Binding-site contacts:
Ligand atom C1 contacts residue ASN991 of chain 1.A at 1.5 Å.
Ligand atom O7 contacts residue SER987 of chain 1.A at 3.8 Å.
Ligand atom C3 contacts residue ASN991 of chain 1.A at 3.9 Å.
Ligand atom N2 contacts residue SER987 of chain 1.A at 4.5 Å.
Ligand atom O6 contacts residue ASN991 of chain 1.A at 4.5 Å.
Ligand atom C2 contacts residue ASN991 of chain 1.A at 2.6 Å.
Ligand atom O7 contacts residue ASN991 of chain 1.A at 3.4 Å (h-bond).
Ligand atom C5 contacts residue ASN991 of chain 1.A at 3.6 Å.
Ligand atom N2 contacts residue ASN991 of chain 1.A at 2.5 Å (h-bond).
Ligand atom C8 contacts residue ASN991 of chain 1.A at 3.5 Å.
Ligand atom O5 contacts residue ASN991 of chain 1.A at 2.3 Å (h-bond).
Ligand atom C7 contacts residue ASN991 of chain 1.A at 2.8 Å.
Ligand atom C7 contacts residue SER987 of chain 1.A at 4.3 Å.
Ligand atom C4 contacts residue ASN991 of chain 1.A at 4.3 Å.

The small molecule below binds the protein below.
Small molecule (SMILES): CC(=O)N[C@@H]1[C@@H](O)[C@H](O)[C@@H](CO)O[C@H]1O

Sequence of chain 1.A:
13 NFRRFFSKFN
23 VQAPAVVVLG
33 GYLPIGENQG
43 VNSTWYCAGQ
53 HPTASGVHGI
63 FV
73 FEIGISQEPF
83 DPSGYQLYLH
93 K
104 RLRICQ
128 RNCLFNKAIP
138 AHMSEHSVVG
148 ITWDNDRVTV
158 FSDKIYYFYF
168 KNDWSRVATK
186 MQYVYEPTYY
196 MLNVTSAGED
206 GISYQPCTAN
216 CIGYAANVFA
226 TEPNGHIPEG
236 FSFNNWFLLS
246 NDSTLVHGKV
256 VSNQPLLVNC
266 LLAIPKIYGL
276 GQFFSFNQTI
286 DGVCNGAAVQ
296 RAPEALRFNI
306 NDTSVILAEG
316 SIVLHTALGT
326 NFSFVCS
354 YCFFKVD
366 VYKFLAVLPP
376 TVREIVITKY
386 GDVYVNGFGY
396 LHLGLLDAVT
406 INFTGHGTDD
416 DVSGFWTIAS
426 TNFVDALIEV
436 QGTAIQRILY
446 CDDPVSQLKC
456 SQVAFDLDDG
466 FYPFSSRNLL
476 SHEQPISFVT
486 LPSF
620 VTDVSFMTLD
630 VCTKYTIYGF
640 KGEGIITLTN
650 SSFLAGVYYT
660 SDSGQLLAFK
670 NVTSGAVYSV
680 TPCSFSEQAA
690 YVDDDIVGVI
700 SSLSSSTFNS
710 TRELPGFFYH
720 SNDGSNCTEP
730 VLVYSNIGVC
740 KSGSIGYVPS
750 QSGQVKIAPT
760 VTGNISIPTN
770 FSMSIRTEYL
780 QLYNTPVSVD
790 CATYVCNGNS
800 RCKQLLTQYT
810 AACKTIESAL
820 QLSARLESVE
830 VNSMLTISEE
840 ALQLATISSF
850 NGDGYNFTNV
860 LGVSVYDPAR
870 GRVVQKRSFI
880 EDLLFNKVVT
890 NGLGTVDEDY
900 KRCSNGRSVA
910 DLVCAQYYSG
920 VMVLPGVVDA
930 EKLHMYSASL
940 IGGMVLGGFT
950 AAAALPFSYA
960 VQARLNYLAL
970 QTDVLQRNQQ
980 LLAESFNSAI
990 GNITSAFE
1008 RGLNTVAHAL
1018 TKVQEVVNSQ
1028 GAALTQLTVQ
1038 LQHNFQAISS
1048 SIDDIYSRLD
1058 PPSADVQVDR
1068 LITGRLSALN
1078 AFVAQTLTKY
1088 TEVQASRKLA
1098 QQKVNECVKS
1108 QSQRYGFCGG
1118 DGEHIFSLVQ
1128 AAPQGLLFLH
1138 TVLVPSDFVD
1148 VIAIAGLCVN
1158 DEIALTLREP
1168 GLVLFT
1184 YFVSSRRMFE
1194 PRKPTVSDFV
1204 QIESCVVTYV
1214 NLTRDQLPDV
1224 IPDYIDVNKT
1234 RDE